A protein and the small-molecule ligand that binds it are described below.
Small molecule (SMILES): OC[C@H]1O[C@H](O[C@H]2O[C@H](CO)[C@@H](O)[C@H](O)[C@H]2O)[C@H](O)[C@@H](O)[C@@H]1O

Sequence of chain 1.B:
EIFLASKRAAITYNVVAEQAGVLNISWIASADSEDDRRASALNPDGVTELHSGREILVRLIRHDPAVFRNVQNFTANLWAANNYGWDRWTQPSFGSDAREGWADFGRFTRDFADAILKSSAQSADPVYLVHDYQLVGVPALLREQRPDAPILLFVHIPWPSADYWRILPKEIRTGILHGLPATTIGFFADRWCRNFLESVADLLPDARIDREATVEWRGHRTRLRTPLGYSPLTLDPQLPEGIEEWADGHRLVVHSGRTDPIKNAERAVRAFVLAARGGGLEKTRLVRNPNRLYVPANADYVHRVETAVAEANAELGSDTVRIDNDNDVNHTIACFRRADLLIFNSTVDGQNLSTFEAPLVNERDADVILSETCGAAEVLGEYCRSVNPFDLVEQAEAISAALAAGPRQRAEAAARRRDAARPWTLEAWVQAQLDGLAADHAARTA

Binding-site contacts:
Ligand atom O2 contacts residue ILE183 of chain 1.B at 3.9 Å.
Ligand atom C4 contacts residue HIS182 of chain 1.B at 3.8 Å.
Ligand atom C4 contacts residue ASN386 of chain 1.B at 4.0 Å.
Ligand atom O3 contacts residue GLN385 of chain 1.B at 3.0 Å (h-bond).
Ligand atom O4 contacts residue ASN386 of chain 1.B at 3.0 Å (h-bond).
Ligand atom O4 contacts residue LEU387 of chain 1.B at 3.8 Å.
Ligand atom O4 contacts residue ARG326 of chain 1.B at 3.9 Å.
Ligand atom O3 contacts residue GLY384 of chain 1.B at 3.0 Å (h-bond).
Ligand atom C4 contacts residue ARG12 of chain 1.B at 3.6 Å.
Ligand atom C1 contacts residue HIS182 of chain 1.B at 3.8 Å.
Ligand atom C4 contacts residue GLN385 of chain 1.B at 3.9 Å.
Ligand atom O4 contacts residue ARG12 of chain 1.B at 3.6 Å (salt-bridge).
Ligand atom O6 contacts residue GLN160 of chain 1.B at 4.0 Å.
Ligand atom O6 contacts residue ARG12 of chain 1.B at 3.1 Å (salt-bridge).
Ligand atom C6 contacts residue HIS182 of chain 1.B at 3.8 Å.
Ligand atom O3 contacts residue ARG290 of chain 1.B at 3.7 Å.
Ligand atom O6 contacts residue ARG326 of chain 1.B at 3.2 Å (salt-bridge).
Ligand atom O3 contacts residue HIS182 of chain 1.B at 4.1 Å.
Ligand atom C6 contacts residue LEU387 of chain 1.B at 4.2 Å (hydrophobic).
Ligand atom O2 contacts residue TRP105 of chain 1.B at 3.5 Å.
Ligand atom O3 contacts residue ASN325 of chain 1.B at 3.7 Å.
Ligand atom O2 contacts residue ASP383 of chain 1.B at 3.9 Å.
Ligand atom O3 contacts residue ASN386 of chain 1.B at 3.6 Å (h-bond).
Ligand atom O3 contacts residue ASP383 of chain 1.B at 2.6 Å (salt-bridge).
Ligand atom C6 contacts residue TRP105 of chain 1.B at 3.5 Å (hydrophobic).
Ligand atom C6 contacts residue TYR159 of chain 1.B at 4.1 Å (hydrophobic).
Ligand atom C3 contacts residue GLN385 of chain 1.B at 4.0 Å.
Ligand atom C3 contacts residue HIS182 of chain 1.B at 4.0 Å.
Ligand atom O4 contacts residue GLN385 of chain 1.B at 3.8 Å.
Ligand atom O4 contacts residue MG1 of chain 1.V at 3.6 Å.
Ligand atom O4 contacts residue ASN325 of chain 1.B at 3.4 Å (h-bond).
Ligand atom C3 contacts residue ASP383 of chain 1.B at 3.6 Å.
Ligand atom C2 contacts residue HIS182 of chain 1.B at 3.4 Å.
Ligand atom O6 contacts residue VAL38 of chain 1.B at 4.2 Å.
Ligand atom O6 contacts residue HIS182 of chain 1.B at 3.0 Å (h-bond).
Ligand atom C6 contacts residue ARG326 of chain 1.B at 3.7 Å.
Ligand atom O5 contacts residue HIS182 of chain 1.B at 3.2 Å.
Ligand atom C6 contacts residue PHE215 of chain 1.B at 3.7 Å (hydrophobic).
Ligand atom C2 contacts residue ILE183 of chain 1.B at 4.0 Å (hydrophobic).
Ligand atom C5 contacts residue TRP105 of chain 1.B at 4.0 Å (hydrophobic).